Sequence of chain 1.A:
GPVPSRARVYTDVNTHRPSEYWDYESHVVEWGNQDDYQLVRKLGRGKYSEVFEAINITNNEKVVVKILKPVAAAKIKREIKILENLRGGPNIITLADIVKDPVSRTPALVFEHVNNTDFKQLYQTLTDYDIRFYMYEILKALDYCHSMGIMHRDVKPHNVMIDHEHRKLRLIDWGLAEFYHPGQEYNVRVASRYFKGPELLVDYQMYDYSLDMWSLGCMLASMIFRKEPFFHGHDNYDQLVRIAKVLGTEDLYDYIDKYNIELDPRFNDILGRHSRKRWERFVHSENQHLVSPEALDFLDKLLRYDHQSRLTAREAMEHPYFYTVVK

The small molecule below binds the protein below.
Small molecule (SMILES): CCc1ccccc1-c1ccc(CNCCc2nc3cc(C)ccc3[nH]2)cc1Cl

Binding-site contacts:
Ligand atom C11 contacts residue PRO158 of chain 1.A at 4.0 Å (hydrophobic).
Ligand atom C14 contacts residue HIS159 of chain 1.A at 3.2 Å.
Ligand atom N contacts residue VAL161 of chain 1.A at 2.8 Å (h-bond).
Ligand atom C10 contacts residue PRO158 of chain 1.A at 3.6 Å (hydrophobic).
Ligand atom C13 contacts residue VAL161 of chain 1.A at 3.3 Å (hydrophobic).
Ligand atom C10 contacts residue ILE163 of chain 1.A at 4.0 Å (hydrophobic).
Ligand atom C14 contacts residue VAL161 of chain 1.A at 3.6 Å (hydrophobic).
Ligand atom C4 contacts residue MET224 of chain 1.A at 3.9 Å (hydrophobic).
Ligand atom C3 contacts residue MET224 of chain 1.A at 3.6 Å (hydrophobic).
Ligand atom C23 contacts residue PHE120 of chain 1.A at 3.5 Å (hydrophobic).
Ligand atom N1 contacts residue HIS159 of chain 1.A at 2.7 Å (h-bond).
Ligand atom C10 contacts residue VAL161 of chain 1.A at 3.2 Å (hydrophobic).
Ligand atom C12 contacts residue VAL161 of chain 1.A at 3.2 Å (hydrophobic).
Ligand atom C1 contacts residue PRO158 of chain 1.A at 3.5 Å (hydrophobic).
Ligand atom C21 contacts residue MET162 of chain 1.A at 3.7 Å (hydrophobic).
Ligand atom C4 contacts residue MET136 of chain 1.A at 3.9 Å (hydrophobic).
Ligand atom C11 contacts residue PHE120 of chain 1.A at 4.0 Å (hydrophobic).
Ligand atom CL contacts residue TYR124 of chain 1.A at 3.6 Å.
Ligand atom C21 contacts residue ASN117 of chain 1.A at 3.4 Å.
Ligand atom C12 contacts residue LEU123 of chain 1.A at 3.7 Å (hydrophobic).
Ligand atom C11 contacts residue LEU123 of chain 1.A at 3.9 Å (hydrophobic).
Ligand atom C23 contacts residue LEU123 of chain 1.A at 3.7 Å (hydrophobic).
Ligand atom CL contacts residue LEU123 of chain 1.A at 3.9 Å.
Ligand atom C13 contacts residue PRO158 of chain 1.A at 3.6 Å (hydrophobic).
Ligand atom C17 contacts residue ILE173 of chain 1.A at 4.0 Å (hydrophobic).
Ligand atom C19 contacts residue VAL52 of chain 1.A at 3.5 Å (hydrophobic).
Ligand atom C1 contacts residue MET220 of chain 1.A at 3.9 Å (hydrophobic).
Ligand atom C20 contacts residue MET162 of chain 1.A at 3.9 Å (hydrophobic).
Ligand atom C9 contacts residue ILE163 of chain 1.A at 4.0 Å (hydrophobic).
Ligand atom N contacts residue PRO158 of chain 1.A at 2.8 Å (h-bond).
Ligand atom C2 contacts residue MET220 of chain 1.A at 3.9 Å (hydrophobic).
Ligand atom C16 contacts residue HIS159 of chain 1.A at 3.9 Å.
Ligand atom C3 contacts residue MET220 of chain 1.A at 3.5 Å (hydrophobic).
Ligand atom C11 contacts residue VAL161 of chain 1.A at 3.6 Å (hydrophobic).
Ligand atom C contacts residue TYR124 of chain 1.A at 3.8 Å (hydrophobic).
Ligand atom C15 contacts residue HIS159 of chain 1.A at 3.3 Å.
Ligand atom C contacts residue PRO158 of chain 1.A at 4.0 Å (hydrophobic).
Ligand atom C12 contacts residue PRO158 of chain 1.A at 3.9 Å (hydrophobic).
Ligand atom C14 contacts residue PRO158 of chain 1.A at 3.2 Å (hydrophobic).
Ligand atom C19 contacts residue LEU44 of chain 1.A at 4.0 Å (hydrophobic).